A protein and the small-molecule ligand that binds it are described below.
Small molecule (SMILES): CC(=O)N[C@@H]1[C@@H](O)[C@H](O)[C@@H](CO)O[C@H]1O

Binding-site contacts:
Ligand atom C2 contacts residue ASN118 of chain 1.D at 2.5 Å.
Ligand atom O7 contacts residue ILE156 of chain 1.D at 4.1 Å.
Ligand atom C7 contacts residue ASN118 of chain 1.D at 3.1 Å.
Ligand atom C3 contacts residue ASN118 of chain 1.D at 3.8 Å.
Ligand atom O6 contacts residue THR120 of chain 1.D at 3.2 Å (h-bond).
Ligand atom O7 contacts residue ASN118 of chain 1.D at 3.0 Å (h-bond).
Ligand atom O6 contacts residue PRO122 of chain 1.D at 4.2 Å.
Ligand atom C7 contacts residue HIS220 of chain 1.D at 4.3 Å.
Ligand atom C7 contacts residue ILE156 of chain 1.D at 4.3 Å (hydrophobic).
Ligand atom C5 contacts residue THR120 of chain 1.D at 3.9 Å.
Ligand atom O5 contacts residue ASN118 of chain 1.D at 2.4 Å (h-bond).
Ligand atom C8 contacts residue LEU161 of chain 1.D at 4.0 Å (hydrophobic).
Ligand atom O6 contacts residue GLY121 of chain 1.D at 4.1 Å.
Ligand atom C1 contacts residue THR120 of chain 1.D at 4.2 Å.
Ligand atom C1 contacts residue ASN118 of chain 1.D at 1.4 Å.
Ligand atom N2 contacts residue ASN118 of chain 1.D at 2.8 Å (h-bond).
Ligand atom C6 contacts residue THR120 of chain 1.D at 4.1 Å.
Ligand atom C8 contacts residue ARG157 of chain 1.D at 4.5 Å.
Ligand atom O7 contacts residue HIS220 of chain 1.D at 3.3 Å (h-bond).
Ligand atom C5 contacts residue ASN118 of chain 1.D at 3.7 Å.
Ligand atom C4 contacts residue ASN118 of chain 1.D at 4.2 Å.
Ligand atom C8 contacts residue ILE156 of chain 1.D at 3.9 Å (hydrophobic).
Ligand atom O5 contacts residue THR120 of chain 1.D at 3.8 Å.
Ligand atom C8 contacts residue ASN118 of chain 1.D at 4.2 Å.
Ligand atom O6 contacts residue ASN118 of chain 1.D at 4.5 Å.
Ligand atom C8 contacts residue SER158 of chain 1.D at 3.9 Å.

Sequence of chain 1.D:
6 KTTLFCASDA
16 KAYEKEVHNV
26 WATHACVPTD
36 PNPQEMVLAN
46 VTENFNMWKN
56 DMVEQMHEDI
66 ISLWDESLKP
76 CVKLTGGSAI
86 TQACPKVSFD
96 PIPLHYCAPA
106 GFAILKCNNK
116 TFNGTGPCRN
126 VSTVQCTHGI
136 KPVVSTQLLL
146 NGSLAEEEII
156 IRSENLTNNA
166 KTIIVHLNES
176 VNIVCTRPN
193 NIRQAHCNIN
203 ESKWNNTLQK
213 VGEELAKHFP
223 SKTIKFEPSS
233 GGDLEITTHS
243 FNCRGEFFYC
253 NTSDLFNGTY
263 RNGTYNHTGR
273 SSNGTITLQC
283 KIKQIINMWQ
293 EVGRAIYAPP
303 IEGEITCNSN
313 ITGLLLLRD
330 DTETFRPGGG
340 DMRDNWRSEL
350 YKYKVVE